Sequence of chain 1.B:
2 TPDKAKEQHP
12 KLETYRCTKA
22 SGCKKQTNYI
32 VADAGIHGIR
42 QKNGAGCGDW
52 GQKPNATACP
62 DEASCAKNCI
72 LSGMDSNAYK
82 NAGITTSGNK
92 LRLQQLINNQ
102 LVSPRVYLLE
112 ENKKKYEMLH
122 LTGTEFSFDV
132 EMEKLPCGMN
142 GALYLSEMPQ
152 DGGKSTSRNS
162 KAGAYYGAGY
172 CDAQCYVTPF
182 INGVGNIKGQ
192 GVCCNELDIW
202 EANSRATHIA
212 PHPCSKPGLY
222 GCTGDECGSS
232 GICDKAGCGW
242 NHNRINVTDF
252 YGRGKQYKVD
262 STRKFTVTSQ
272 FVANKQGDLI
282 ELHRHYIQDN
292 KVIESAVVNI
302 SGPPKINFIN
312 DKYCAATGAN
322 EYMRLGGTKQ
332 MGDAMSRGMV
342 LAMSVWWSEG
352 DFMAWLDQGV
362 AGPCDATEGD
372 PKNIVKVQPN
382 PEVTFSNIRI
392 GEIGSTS

The small molecule below binds the protein below.
Small molecule (SMILES): CC(=O)N[C@@H]1[C@@H](O)[C@H](O)[C@@H](CO)O[C@H]1O

Binding-site contacts:
Ligand atom O5 contacts residue THR58 of chain 1.B at 3.9 Å.
Ligand atom C6 contacts residue ALA46 of chain 1.B at 4.4 Å (hydrophobic).
Ligand atom C5 contacts residue ASN56 of chain 1.B at 3.5 Å.
Ligand atom N2 contacts residue ASN56 of chain 1.B at 2.8 Å (h-bond).
Ligand atom C1 contacts residue ASN56 of chain 1.B at 1.4 Å.
Ligand atom C5 contacts residue GLN42 of chain 1.B at 3.9 Å.
Ligand atom O5 contacts residue GLN42 of chain 1.B at 2.8 Å (h-bond).
Ligand atom O5 contacts residue ALA46 of chain 1.B at 4.3 Å.
Ligand atom O5 contacts residue ASN56 of chain 1.B at 2.3 Å (h-bond).
Ligand atom C3 contacts residue THR58 of chain 1.B at 4.4 Å.
Ligand atom C3 contacts residue ASN56 of chain 1.B at 3.7 Å.
Ligand atom C2 contacts residue THR58 of chain 1.B at 4.3 Å.
Ligand atom C1 contacts residue THR58 of chain 1.B at 3.4 Å.
Ligand atom C4 contacts residue ASN56 of chain 1.B at 4.1 Å.
Ligand atom C6 contacts residue ASN44 of chain 1.B at 3.6 Å.
Ligand atom O6 contacts residue THR58 of chain 1.B at 4.1 Å.
Ligand atom C2 contacts residue ASN56 of chain 1.B at 2.4 Å.
Ligand atom C5 contacts residue THR58 of chain 1.B at 3.6 Å.
Ligand atom C7 contacts residue ASN56 of chain 1.B at 3.7 Å.
Ligand atom O6 contacts residue ASN44 of chain 1.B at 4.1 Å.
Ligand atom C6 contacts residue GLN42 of chain 1.B at 3.2 Å.
Ligand atom C1 contacts residue GLN42 of chain 1.B at 3.7 Å.
Ligand atom O7 contacts residue ASN56 of chain 1.B at 4.0 Å.
Ligand atom O6 contacts residue GLN42 of chain 1.B at 2.6 Å (h-bond).